Binding-site contacts:
Ligand atom CAK contacts residue LYS277 of chain 1.A at 3.2 Å.
Ligand atom CAG contacts residue LYS277 of chain 1.A at 4.0 Å.
Ligand atom NAQ contacts residue PHE283 of chain 1.A at 2.8 Å (h-bond).
Ligand atom OAC contacts residue ILE281 of chain 1.A at 3.6 Å.
Ligand atom CAN contacts residue ASN284 of chain 1.A at 4.3 Å.
Ligand atom CAN contacts residue ARG285 of chain 1.A at 4.0 Å.
Ligand atom OAC contacts residue PHE283 of chain 1.A at 3.3 Å (h-bond).
Ligand atom CAT contacts residue PHE283 of chain 1.A at 3.7 Å (hydrophobic).
Ligand atom CAU contacts residue PHE283 of chain 1.A at 3.6 Å (hydrophobic).
Ligand atom CAN contacts residue PHE283 of chain 1.A at 3.7 Å (hydrophobic).
Ligand atom OAC contacts residue PRO282 of chain 1.A at 3.7 Å.
Ligand atom CAW contacts residue LYS277 of chain 1.A at 4.0 Å.
Ligand atom CAV contacts residue LYS277 of chain 1.A at 3.2 Å.
Ligand atom CAT contacts residue LYS277 of chain 1.A at 4.0 Å.
Ligand atom CAT contacts residue ARG285 of chain 1.A at 4.4 Å.
Ligand atom NAO contacts residue LYS277 of chain 1.A at 3.3 Å.
Ligand atom CAL contacts residue LYS277 of chain 1.A at 4.4 Å.

Sequence of chain 1.A:
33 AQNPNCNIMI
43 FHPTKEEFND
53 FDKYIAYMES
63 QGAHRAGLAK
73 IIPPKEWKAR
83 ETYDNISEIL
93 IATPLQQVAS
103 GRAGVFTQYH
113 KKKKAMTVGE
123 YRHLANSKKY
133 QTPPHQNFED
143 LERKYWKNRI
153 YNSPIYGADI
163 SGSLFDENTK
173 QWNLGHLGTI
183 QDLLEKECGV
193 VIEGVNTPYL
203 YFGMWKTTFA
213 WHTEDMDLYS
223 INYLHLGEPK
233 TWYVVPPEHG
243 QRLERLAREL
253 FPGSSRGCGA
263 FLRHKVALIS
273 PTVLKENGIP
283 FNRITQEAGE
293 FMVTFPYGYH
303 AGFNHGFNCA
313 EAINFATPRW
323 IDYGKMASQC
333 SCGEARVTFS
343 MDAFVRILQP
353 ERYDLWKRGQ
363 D

This protein binds this small molecule.
Small molecule (SMILES): Cc1nc2ccccc2c(=O)[nH]1